Sequence of chain 1.A:
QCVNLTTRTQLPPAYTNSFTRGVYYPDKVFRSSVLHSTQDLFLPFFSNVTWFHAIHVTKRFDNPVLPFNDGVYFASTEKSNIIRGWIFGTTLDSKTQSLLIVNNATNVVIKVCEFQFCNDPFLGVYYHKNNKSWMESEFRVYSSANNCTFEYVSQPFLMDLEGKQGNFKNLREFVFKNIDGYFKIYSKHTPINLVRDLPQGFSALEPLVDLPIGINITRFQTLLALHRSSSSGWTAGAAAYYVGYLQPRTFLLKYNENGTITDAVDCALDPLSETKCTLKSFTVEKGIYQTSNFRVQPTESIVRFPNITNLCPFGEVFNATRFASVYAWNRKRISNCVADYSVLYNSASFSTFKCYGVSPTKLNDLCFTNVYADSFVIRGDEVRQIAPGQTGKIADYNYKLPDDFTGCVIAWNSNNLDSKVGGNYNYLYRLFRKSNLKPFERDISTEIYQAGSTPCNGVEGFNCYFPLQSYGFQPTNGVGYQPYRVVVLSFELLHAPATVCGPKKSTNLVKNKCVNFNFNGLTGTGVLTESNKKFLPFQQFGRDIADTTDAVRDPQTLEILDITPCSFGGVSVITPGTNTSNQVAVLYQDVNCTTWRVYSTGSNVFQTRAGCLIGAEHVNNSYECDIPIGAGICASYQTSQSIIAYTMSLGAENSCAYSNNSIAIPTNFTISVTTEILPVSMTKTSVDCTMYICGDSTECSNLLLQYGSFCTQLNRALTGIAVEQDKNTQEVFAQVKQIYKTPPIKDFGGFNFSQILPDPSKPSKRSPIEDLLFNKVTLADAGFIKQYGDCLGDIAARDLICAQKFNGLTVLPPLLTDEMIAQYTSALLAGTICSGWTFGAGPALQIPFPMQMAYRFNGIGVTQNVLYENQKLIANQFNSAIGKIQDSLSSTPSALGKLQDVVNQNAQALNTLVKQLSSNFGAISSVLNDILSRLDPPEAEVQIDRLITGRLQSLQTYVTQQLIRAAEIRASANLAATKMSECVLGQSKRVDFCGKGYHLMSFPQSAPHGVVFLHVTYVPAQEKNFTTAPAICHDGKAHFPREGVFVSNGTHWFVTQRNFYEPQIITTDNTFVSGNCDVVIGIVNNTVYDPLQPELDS

Binding-site contacts:
Ligand atom C8 contacts residue GLU281 of chain 1.A at 3.1 Å.
Ligand atom C7 contacts residue ASN280 of chain 1.A at 4.1 Å.
Ligand atom O7 contacts residue ASN282 of chain 1.A at 3.6 Å.
Ligand atom O7 contacts residue ASN280 of chain 1.A at 3.8 Å.
Ligand atom C1 contacts residue ASN282 of chain 1.A at 1.5 Å.
Ligand atom C8 contacts residue ASN280 of chain 1.A at 3.8 Å.
Ligand atom C2 contacts residue ASN282 of chain 1.A at 2.5 Å.
Ligand atom C7 contacts residue GLU281 of chain 1.A at 4.4 Å.
Ligand atom C3 contacts residue ASN282 of chain 1.A at 3.9 Å.
Ligand atom O5 contacts residue ASN282 of chain 1.A at 2.5 Å (h-bond).
Ligand atom C4 contacts residue ASN282 of chain 1.A at 4.4 Å.
Ligand atom C5 contacts residue ASN282 of chain 1.A at 3.8 Å.
Ligand atom N2 contacts residue ASN282 of chain 1.A at 2.9 Å (h-bond).
Ligand atom C7 contacts residue ASN282 of chain 1.A at 3.5 Å.

The small molecule below binds the protein below.
Small molecule (SMILES): CC(=O)N[C@@H]1[C@@H](O)[C@H](O)[C@@H](CO)O[C@H]1O